Sequence of chain 1.F:
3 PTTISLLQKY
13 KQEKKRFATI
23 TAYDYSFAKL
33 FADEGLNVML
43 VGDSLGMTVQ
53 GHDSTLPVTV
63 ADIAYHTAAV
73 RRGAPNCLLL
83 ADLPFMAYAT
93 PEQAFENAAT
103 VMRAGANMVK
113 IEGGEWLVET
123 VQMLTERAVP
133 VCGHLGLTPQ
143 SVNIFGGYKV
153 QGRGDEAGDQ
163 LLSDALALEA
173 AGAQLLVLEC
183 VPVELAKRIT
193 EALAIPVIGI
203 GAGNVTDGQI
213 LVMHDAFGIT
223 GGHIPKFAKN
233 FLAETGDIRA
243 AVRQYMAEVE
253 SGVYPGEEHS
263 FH

A protein and the small-molecule ligand that binds it are described below.
Small molecule (SMILES): CC(C)(CO)C(=O)C(=O)O

Binding-site contacts:
Ligand atom O3 contacts residue GLY44 of chain 1.F at 3.2 Å.
Ligand atom O3 contacts residue ASP45 of chain 1.F at 3.3 Å (salt-bridge).
Ligand atom C1 contacts residue ILE202 of chain 1.F at 4.0 Å (hydrophobic).
Ligand atom O4 contacts residue SER46 of chain 1.F at 2.6 Å (h-bond).
Ligand atom C5 contacts residue LYS112 of chain 1.F at 3.9 Å.
Ligand atom C3 contacts residue ILE202 of chain 1.F at 4.0 Å (hydrophobic).
Ligand atom C6 contacts residue MG1 of chain 1.U at 3.0 Å.
Ligand atom O1 contacts residue GLU181 of chain 1.F at 2.6 Å (salt-bridge).
Ligand atom C5 contacts residue MG1 of chain 1.U at 3.0 Å.
Ligand atom O3 contacts residue LEU42 of chain 1.F at 4.1 Å.
Ligand atom O4 contacts residue MG1 of chain 1.U at 4.2 Å.
Ligand atom O1 contacts residue HIS136 of chain 1.F at 3.5 Å.
Ligand atom C1 contacts residue VAL214 of chain 1.F at 3.9 Å (hydrophobic).
Ligand atom C1 contacts residue THR23 of chain 1.F at 3.9 Å.
Ligand atom C6 contacts residue GLY44 of chain 1.F at 3.8 Å.
Ligand atom O2 contacts residue LEU42 of chain 1.F at 3.4 Å.
Ligand atom O2 contacts residue ASP84 of chain 1.F at 3.7 Å.
Ligand atom O3 contacts residue SER46 of chain 1.F at 3.0 Å (h-bond).
Ligand atom O1 contacts residue MG1 of chain 1.U at 4.1 Å.
Ligand atom O2 contacts residue LYS112 of chain 1.F at 2.8 Å (salt-bridge).
Ligand atom C6 contacts residue THR23 of chain 1.F at 4.2 Å.
Ligand atom O2 contacts residue HIS136 of chain 1.F at 3.8 Å.
Ligand atom C6 contacts residue ASP84 of chain 1.F at 4.0 Å.
Ligand atom C6 contacts residue LEU42 of chain 1.F at 3.6 Å (hydrophobic).
Ligand atom O4 contacts residue TYR25 of chain 1.F at 4.2 Å.
Ligand atom C3 contacts residue ILE212 of chain 1.F at 4.1 Å (hydrophobic).
Ligand atom O4 contacts residue VAL214 of chain 1.F at 4.0 Å.
Ligand atom O3 contacts residue ASP84 of chain 1.F at 3.2 Å (salt-bridge).
Ligand atom C3 contacts residue GLU181 of chain 1.F at 3.8 Å.
Ligand atom O2 contacts residue MG1 of chain 1.U at 2.4 Å.
Ligand atom O3 contacts residue MG1 of chain 1.U at 2.2 Å.
Ligand atom C6 contacts residue SER46 of chain 1.F at 3.2 Å.
Ligand atom C3 contacts residue VAL179 of chain 1.F at 4.0 Å (hydrophobic).
Ligand atom O4 contacts residue THR23 of chain 1.F at 3.1 Å.
Ligand atom C3 contacts residue HIS136 of chain 1.F at 3.9 Å.
Ligand atom O1 contacts residue PRO141 of chain 1.F at 3.7 Å.
Ligand atom C5 contacts residue LEU42 of chain 1.F at 3.5 Å (hydrophobic).
Ligand atom C4 contacts residue GLU181 of chain 1.F at 3.5 Å.
Ligand atom O4 contacts residue LEU42 of chain 1.F at 3.7 Å.
Ligand atom O4 contacts residue GLY44 of chain 1.F at 3.9 Å.